Binding-site contacts:
Ligand atom C8 contacts residue ASN710 of chain 1.C at 4.5 Å.
Ligand atom C7 contacts residue ASN709 of chain 1.C at 3.2 Å.
Ligand atom O7 contacts residue ILE1130 of chain 1.C at 4.4 Å.
Ligand atom C3 contacts residue ASN709 of chain 1.C at 3.9 Å.
Ligand atom N2 contacts residue ASN709 of chain 1.C at 2.9 Å (h-bond).
Ligand atom C1 contacts residue ASN709 of chain 1.C at 1.5 Å.
Ligand atom O7 contacts residue ASN709 of chain 1.C at 3.2 Å (h-bond).
Ligand atom C2 contacts residue ASN709 of chain 1.C at 2.5 Å.
Ligand atom O5 contacts residue ASN709 of chain 1.C at 2.5 Å (h-bond).
Ligand atom C8 contacts residue ASN709 of chain 1.C at 3.9 Å.
Ligand atom C5 contacts residue ASN709 of chain 1.C at 3.8 Å.
Ligand atom C4 contacts residue ASN709 of chain 1.C at 4.3 Å.
Ligand atom C8 contacts residue GLY1131 of chain 1.C at 3.9 Å.

The protein below binds the small molecule below.
Small molecule (SMILES): CC(=O)N[C@@H]1[C@@H](O)[C@H](O)[C@@H](CO)O[C@H]1O

Sequence of chain 1.C:
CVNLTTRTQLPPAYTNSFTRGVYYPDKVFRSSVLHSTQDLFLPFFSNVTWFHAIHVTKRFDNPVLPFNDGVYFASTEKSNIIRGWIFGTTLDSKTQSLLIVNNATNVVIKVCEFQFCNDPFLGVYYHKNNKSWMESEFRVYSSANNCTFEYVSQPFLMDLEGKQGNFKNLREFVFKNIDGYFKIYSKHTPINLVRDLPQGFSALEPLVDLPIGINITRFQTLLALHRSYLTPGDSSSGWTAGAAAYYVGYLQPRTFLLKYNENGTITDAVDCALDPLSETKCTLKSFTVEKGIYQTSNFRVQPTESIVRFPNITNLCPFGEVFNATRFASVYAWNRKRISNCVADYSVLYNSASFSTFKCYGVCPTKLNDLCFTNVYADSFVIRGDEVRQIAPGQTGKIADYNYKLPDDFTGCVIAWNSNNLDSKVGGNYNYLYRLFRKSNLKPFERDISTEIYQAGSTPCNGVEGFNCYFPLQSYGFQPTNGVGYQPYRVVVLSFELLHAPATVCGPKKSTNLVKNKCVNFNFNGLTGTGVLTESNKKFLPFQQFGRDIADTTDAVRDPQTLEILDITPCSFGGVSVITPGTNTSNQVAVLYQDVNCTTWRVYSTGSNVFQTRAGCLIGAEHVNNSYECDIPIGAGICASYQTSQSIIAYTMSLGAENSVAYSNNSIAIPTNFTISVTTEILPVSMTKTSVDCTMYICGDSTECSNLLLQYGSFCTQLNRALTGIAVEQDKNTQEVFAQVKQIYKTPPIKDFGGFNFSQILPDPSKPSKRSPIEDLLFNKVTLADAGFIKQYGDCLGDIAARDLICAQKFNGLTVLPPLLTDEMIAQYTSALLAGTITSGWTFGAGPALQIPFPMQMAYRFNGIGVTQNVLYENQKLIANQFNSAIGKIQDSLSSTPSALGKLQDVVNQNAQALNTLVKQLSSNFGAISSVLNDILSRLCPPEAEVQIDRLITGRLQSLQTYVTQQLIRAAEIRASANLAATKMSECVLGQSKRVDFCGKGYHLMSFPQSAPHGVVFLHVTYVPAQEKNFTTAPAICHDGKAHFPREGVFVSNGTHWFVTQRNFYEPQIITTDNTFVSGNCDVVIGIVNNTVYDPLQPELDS